Sequence of chain 1.A:
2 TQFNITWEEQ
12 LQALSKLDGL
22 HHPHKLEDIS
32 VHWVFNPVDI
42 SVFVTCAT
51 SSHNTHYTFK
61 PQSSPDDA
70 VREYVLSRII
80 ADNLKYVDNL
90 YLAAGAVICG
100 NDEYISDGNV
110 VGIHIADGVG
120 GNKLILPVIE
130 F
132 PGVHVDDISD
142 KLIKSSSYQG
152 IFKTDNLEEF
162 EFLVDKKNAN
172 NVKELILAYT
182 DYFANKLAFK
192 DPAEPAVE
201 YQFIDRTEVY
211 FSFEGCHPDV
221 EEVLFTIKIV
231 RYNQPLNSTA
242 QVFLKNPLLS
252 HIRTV

The protein below binds the small molecule below.
Small molecule (SMILES): NC(=[NH2+])NCCC[C@H](N)C(=O)O

Binding-site contacts:
Ligand atom NH1 contacts residue GLU214 of chain 1.A at 2.5 Å (salt-bridge).
Ligand atom O contacts residue PRO193 of chain 1.A at 4.1 Å.
Ligand atom NE contacts residue GLU214 of chain 1.A at 4.1 Å.
Ligand atom CG contacts residue GLU222 of chain 1.A at 4.4 Å.
Ligand atom CD contacts residue GLU214 of chain 1.A at 4.0 Å.
Ligand atom N contacts residue PHE190 of chain 1.A at 3.1 Å.
Ligand atom NH1 contacts residue GLU222 of chain 1.A at 4.0 Å.
Ligand atom O contacts residue ALA194 of chain 1.A at 3.7 Å.
Ligand atom CA contacts residue PHE190 of chain 1.A at 3.7 Å (hydrophobic).
Ligand atom CG contacts residue GLU214 of chain 1.A at 3.6 Å.
Ligand atom CB contacts residue GLU214 of chain 1.A at 4.3 Å.
Ligand atom CZ contacts residue GLU214 of chain 1.A at 3.6 Å.
Ligand atom C contacts residue ASP192 of chain 1.A at 3.6 Å.
Ligand atom O contacts residue ASP192 of chain 1.A at 3.8 Å.
Ligand atom OXT contacts residue ASP192 of chain 1.A at 3.0 Å (salt-bridge).
Ligand atom N contacts residue GLU222 of chain 1.A at 4.0 Å.
Ligand atom CB contacts residue GLU222 of chain 1.A at 4.3 Å.
Ligand atom N contacts residue ALA194 of chain 1.A at 3.4 Å.
Ligand atom OXT contacts residue PHE190 of chain 1.A at 4.0 Å.
Ligand atom C contacts residue PHE190 of chain 1.A at 4.2 Å (hydrophobic).
Ligand atom CA contacts residue ALA194 of chain 1.A at 4.3 Å (hydrophobic).
Ligand atom C contacts residue ALA194 of chain 1.A at 4.1 Å (hydrophobic).
Ligand atom N contacts residue GLU214 of chain 1.A at 3.6 Å (salt-bridge).